Sequence of chain 1.A:
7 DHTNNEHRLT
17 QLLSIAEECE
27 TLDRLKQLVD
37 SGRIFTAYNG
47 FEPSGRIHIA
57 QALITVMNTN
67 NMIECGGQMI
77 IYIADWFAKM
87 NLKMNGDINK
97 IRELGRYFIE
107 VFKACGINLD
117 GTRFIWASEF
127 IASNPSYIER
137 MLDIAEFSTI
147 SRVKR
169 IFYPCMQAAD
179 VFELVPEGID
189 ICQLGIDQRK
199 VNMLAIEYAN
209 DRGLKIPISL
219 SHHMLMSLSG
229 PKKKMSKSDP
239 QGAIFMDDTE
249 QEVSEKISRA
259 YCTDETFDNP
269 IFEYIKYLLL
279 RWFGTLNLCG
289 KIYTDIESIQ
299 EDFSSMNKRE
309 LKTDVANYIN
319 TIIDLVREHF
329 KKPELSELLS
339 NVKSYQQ

The small molecule below binds the protein below.
Small molecule (SMILES): N[C@H](CO)Cc1ccc(O)cc1

Binding-site contacts:
Ligand atom CE1 contacts residue ASP178 of chain 1.A at 3.6 Å.
Ligand atom CD2 contacts residue GLN196 of chain 1.A at 3.2 Å.
Ligand atom CE1 contacts residue GLN175 of chain 1.A at 3.9 Å.
Ligand atom CZ contacts residue ASP178 of chain 1.A at 3.5 Å.
Ligand atom CE2 contacts residue GLN196 of chain 1.A at 4.1 Å.
Ligand atom CE2 contacts residue TYR44 of chain 1.A at 4.1 Å (hydrophobic).
Ligand atom CA contacts residue TYR171 of chain 1.A at 4.3 Å (hydrophobic).
Ligand atom C contacts residue GLN196 of chain 1.A at 4.0 Å.
Ligand atom OH contacts residue ASP178 of chain 1.A at 2.5 Å (salt-bridge).
Ligand atom CG contacts residue PHE47 of chain 1.A at 4.0 Å (hydrophobic).
Ligand atom CZ contacts residue GLY46 of chain 1.A at 4.0 Å.
Ligand atom N contacts residue GLN196 of chain 1.A at 3.0 Å (h-bond).
Ligand atom CG contacts residue GLN196 of chain 1.A at 4.0 Å.
Ligand atom CD2 contacts residue GLN175 of chain 1.A at 3.8 Å.
Ligand atom CA contacts residue GLN196 of chain 1.A at 3.1 Å.
Ligand atom CE2 contacts residue GLY46 of chain 1.A at 3.7 Å.
Ligand atom O contacts residue TYR171 of chain 1.A at 4.1 Å.
Ligand atom N contacts residue GLN175 of chain 1.A at 3.0 Å (h-bond).
Ligand atom CD2 contacts residue LEU192 of chain 1.A at 4.1 Å (hydrophobic).
Ligand atom OH contacts residue GLN175 of chain 1.A at 3.5 Å.
Ligand atom OH contacts residue TYR44 of chain 1.A at 2.9 Å (h-bond).
Ligand atom CB contacts residue PHE47 of chain 1.A at 3.8 Å (hydrophobic).
Ligand atom CB contacts residue GLN196 of chain 1.A at 3.9 Å.
Ligand atom CE2 contacts residue GLN175 of chain 1.A at 3.5 Å.
Ligand atom N contacts residue TYR171 of chain 1.A at 3.0 Å (h-bond).
Ligand atom CE2 contacts residue LEU192 of chain 1.A at 3.7 Å (hydrophobic).
Ligand atom CG contacts residue GLY46 of chain 1.A at 3.4 Å.
Ligand atom CB contacts residue GLU48 of chain 1.A at 4.1 Å.
Ligand atom CB contacts residue GLY46 of chain 1.A at 3.7 Å.
Ligand atom CD1 contacts residue PHE47 of chain 1.A at 4.1 Å (hydrophobic).
Ligand atom CA contacts residue GLN175 of chain 1.A at 3.9 Å.
Ligand atom CG contacts residue GLN175 of chain 1.A at 3.7 Å.
Ligand atom CD1 contacts residue GLN175 of chain 1.A at 3.8 Å.
Ligand atom N contacts residue GLU48 of chain 1.A at 4.3 Å.
Ligand atom CD1 contacts residue GLY46 of chain 1.A at 4.1 Å.
Ligand atom CZ contacts residue TYR44 of chain 1.A at 3.9 Å (hydrophobic).
Ligand atom OH contacts residue TYR78 of chain 1.A at 4.2 Å.
Ligand atom CZ contacts residue GLN175 of chain 1.A at 3.5 Å.
Ligand atom CD1 contacts residue ALA80 of chain 1.A at 4.1 Å (hydrophobic).
Ligand atom CD2 contacts residue GLY46 of chain 1.A at 3.1 Å.